A small-molecule ligand and the protein it binds are described below.
Small molecule (SMILES): CNC(=O)c1cc2[nH]c(-c3ccccc3)nc2cc1NC(=O)c1nc(C)ccc1C

Sequence of chain 1.D:
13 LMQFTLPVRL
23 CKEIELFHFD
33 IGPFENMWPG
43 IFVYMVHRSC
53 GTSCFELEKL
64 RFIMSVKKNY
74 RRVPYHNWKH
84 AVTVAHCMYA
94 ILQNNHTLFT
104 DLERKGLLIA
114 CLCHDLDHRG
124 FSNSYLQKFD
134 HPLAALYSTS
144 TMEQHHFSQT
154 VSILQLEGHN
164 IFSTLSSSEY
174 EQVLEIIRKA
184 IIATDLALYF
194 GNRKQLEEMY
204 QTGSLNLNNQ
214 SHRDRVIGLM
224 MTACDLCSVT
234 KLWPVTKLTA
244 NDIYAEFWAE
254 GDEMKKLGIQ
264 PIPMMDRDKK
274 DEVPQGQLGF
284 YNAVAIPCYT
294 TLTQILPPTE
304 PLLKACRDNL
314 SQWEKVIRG

Binding-site contacts:
Ligand atom N18 contacts residue PHE283 of chain 1.D at 3.5 Å.
Ligand atom C19 contacts residue PHE283 of chain 1.D at 3.4 Å (hydrophobic).
Ligand atom C5 contacts residue PHE283 of chain 1.D at 3.8 Å (hydrophobic).
Ligand atom C12 contacts residue MET267 of chain 1.D at 3.7 Å (hydrophobic).
Ligand atom C12 contacts residue TYR247 of chain 1.D at 3.6 Å (hydrophobic).
Ligand atom C9 contacts residue PHE283 of chain 1.D at 3.7 Å (hydrophobic).
Ligand atom C24 contacts residue MET267 of chain 1.D at 3.5 Å (hydrophobic).
Ligand atom O30 contacts residue PHE250 of chain 1.D at 3.9 Å.
Ligand atom C24 contacts residue TYR247 of chain 1.D at 3.8 Å (hydrophobic).
Ligand atom C28 contacts residue GLY279 of chain 1.D at 3.4 Å.
Ligand atom C7 contacts residue ILE246 of chain 1.D at 3.6 Å (hydrophobic).
Ligand atom O21 contacts residue PHE283 of chain 1.D at 3.4 Å.
Ligand atom C16 contacts residue TYR247 of chain 1.D at 3.7 Å (hydrophobic).
Ligand atom N18 contacts residue PHE250 of chain 1.D at 3.8 Å.
Ligand atom C16 contacts residue GLY279 of chain 1.D at 3.6 Å.
Ligand atom C14 contacts residue MET267 of chain 1.D at 3.4 Å (hydrophobic).
Ligand atom C13 contacts residue TYR247 of chain 1.D at 3.4 Å (hydrophobic).
Ligand atom C23 contacts residue MET267 of chain 1.D at 3.6 Å (hydrophobic).
Ligand atom C16 contacts residue MET267 of chain 1.D at 3.6 Å (hydrophobic).
Ligand atom C10 contacts residue MET267 of chain 1.D at 3.3 Å (hydrophobic).
Ligand atom C25 contacts residue PRO266 of chain 1.D at 3.6 Å (hydrophobic).
Ligand atom C12 contacts residue PHE250 of chain 1.D at 3.8 Å (hydrophobic).
Ligand atom C6 contacts residue SER231 of chain 1.D at 3.6 Å.
Ligand atom C8 contacts residue LEU229 of chain 1.D at 3.6 Å (hydrophobic).
Ligand atom C29 contacts residue PHE250 of chain 1.D at 3.8 Å (hydrophobic).
Ligand atom C13 contacts residue MET267 of chain 1.D at 3.6 Å (hydrophobic).
Ligand atom C4 contacts residue PHE283 of chain 1.D at 3.7 Å (hydrophobic).
Ligand atom C10 contacts residue PHE283 of chain 1.D at 3.6 Å (hydrophobic).
Ligand atom C25 contacts residue GLU275 of chain 1.D at 3.8 Å.
Ligand atom N17 contacts residue TYR247 of chain 1.D at 2.6 Å (h-bond).
Ligand atom N17 contacts residue MET267 of chain 1.D at 3.8 Å.
Ligand atom O30 contacts residue GLN280 of chain 1.D at 3.2 Å (h-bond).
Ligand atom N3 contacts residue PHE283 of chain 1.D at 3.7 Å.
Ligand atom C23 contacts residue GLY279 of chain 1.D at 3.3 Å.
Ligand atom C2 contacts residue LEU229 of chain 1.D at 3.8 Å (hydrophobic).
Ligand atom N15 contacts residue MET267 of chain 1.D at 3.5 Å.
Ligand atom C26 contacts residue GLU275 of chain 1.D at 3.3 Å.
Ligand atom C11 contacts residue MET267 of chain 1.D at 3.2 Å (hydrophobic).
Ligand atom C9 contacts residue MET267 of chain 1.D at 3.5 Å (hydrophobic).
Ligand atom C1 contacts residue LEU229 of chain 1.D at 3.5 Å (hydrophobic).